Sequence of chain 1.G:
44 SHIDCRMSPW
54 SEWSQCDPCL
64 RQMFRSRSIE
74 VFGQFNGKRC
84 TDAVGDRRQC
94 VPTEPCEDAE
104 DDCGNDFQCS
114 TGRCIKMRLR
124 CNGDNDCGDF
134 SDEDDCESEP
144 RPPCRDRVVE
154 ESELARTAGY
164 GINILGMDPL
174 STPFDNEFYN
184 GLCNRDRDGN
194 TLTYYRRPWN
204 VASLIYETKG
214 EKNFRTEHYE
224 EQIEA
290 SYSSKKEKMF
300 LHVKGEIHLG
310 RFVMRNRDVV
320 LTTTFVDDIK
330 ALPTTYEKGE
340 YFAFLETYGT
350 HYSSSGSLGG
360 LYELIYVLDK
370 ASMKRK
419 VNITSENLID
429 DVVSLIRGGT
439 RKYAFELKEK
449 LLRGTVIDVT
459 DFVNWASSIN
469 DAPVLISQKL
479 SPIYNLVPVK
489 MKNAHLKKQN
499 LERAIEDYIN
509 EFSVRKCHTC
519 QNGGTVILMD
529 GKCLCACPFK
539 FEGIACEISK

Binding-site contacts:
Ligand atom O5 contacts residue ALA534 of chain 1.G at 3.6 Å.
Ligand atom C2 contacts residue GLY521 of chain 1.G at 3.8 Å.
Ligand atom O5 contacts residue THR523 of chain 1.G at 2.4 Å (h-bond).
Ligand atom N2 contacts residue THR523 of chain 1.G at 2.3 Å (h-bond).
Ligand atom C4 contacts residue THR523 of chain 1.G at 3.8 Å.
Ligand atom O7 contacts residue THR523 of chain 1.G at 3.7 Å.
Ligand atom C2 contacts residue THR523 of chain 1.G at 1.8 Å.
Ligand atom C1 contacts residue THR523 of chain 1.G at 1.4 Å.
Ligand atom C7 contacts residue THR523 of chain 1.G at 3.2 Å.
Ligand atom C5 contacts residue THR523 of chain 1.G at 3.6 Å.
Ligand atom C5 contacts residue ALA534 of chain 1.G at 4.2 Å (hydrophobic).
Ligand atom C3 contacts residue GLY521 of chain 1.G at 4.5 Å.
Ligand atom O3 contacts residue GLY521 of chain 1.G at 3.8 Å.
Ligand atom C8 contacts residue GLY521 of chain 1.G at 4.2 Å.
Ligand atom O3 contacts residue THR523 of chain 1.G at 4.1 Å.
Ligand atom C6 contacts residue ALA534 of chain 1.G at 3.6 Å (hydrophobic).
Ligand atom C7 contacts residue GLY521 of chain 1.G at 4.2 Å.
Ligand atom C3 contacts residue THR523 of chain 1.G at 3.2 Å.
Ligand atom O3 contacts residue PRO536 of chain 1.G at 4.2 Å.
Ligand atom N2 contacts residue GLY522 of chain 1.G at 4.3 Å.
Ligand atom N2 contacts residue GLY521 of chain 1.G at 3.2 Å (h-bond).
Ligand atom C8 contacts residue THR523 of chain 1.G at 4.3 Å.
Ligand atom C2 contacts residue GLY522 of chain 1.G at 4.3 Å.

A protein and the small-molecule ligand that binds it are described below.
Small molecule (SMILES): CC(=O)N[C@@H]1[C@@H](O)[C@H](O)[C@@H](CO)O[C@H]1O